Binding-site contacts:
Ligand atom CAC contacts residue PHE258 of chain 1.D at 4.0 Å (hydrophobic).
Ligand atom CAU contacts residue PHE223 of chain 1.D at 3.8 Å (hydrophobic).
Ligand atom CAB contacts residue ILE263 of chain 1.D at 3.7 Å (hydrophobic).
Ligand atom CAR contacts residue PHE223 of chain 1.D at 4.3 Å (hydrophobic).
Ligand atom CAC contacts residue LMT1 of chain 1.AB at 3.9 Å.
Ligand atom CAT contacts residue PHE223 of chain 1.D at 3.8 Å (hydrophobic).
Ligand atom CAO contacts residue ALA259 of chain 1.D at 4.4 Å (hydrophobic).
Ligand atom CBF contacts residue PHE223 of chain 1.D at 4.1 Å (hydrophobic).
Ligand atom CAB contacts residue VAL266 of chain 1.D at 4.2 Å (hydrophobic).
Ligand atom OAG contacts residue PHE223 of chain 1.D at 4.3 Å.
Ligand atom OAG contacts residue SER224 of chain 1.D at 3.9 Å.
Ligand atom CAS contacts residue PHE223 of chain 1.D at 3.7 Å (hydrophobic).

A protein and the small-molecule ligand that binds it are described below.
Small molecule (SMILES): CC(C)CCC[C@@H](C)[C@H]1CC[C@H]2[C@@H]3CC=C4C[C@@H](OC(=O)CCC(=O)O)CC[C@]4(C)[C@H]3CC[C@]12C

Sequence of chain 1.D:
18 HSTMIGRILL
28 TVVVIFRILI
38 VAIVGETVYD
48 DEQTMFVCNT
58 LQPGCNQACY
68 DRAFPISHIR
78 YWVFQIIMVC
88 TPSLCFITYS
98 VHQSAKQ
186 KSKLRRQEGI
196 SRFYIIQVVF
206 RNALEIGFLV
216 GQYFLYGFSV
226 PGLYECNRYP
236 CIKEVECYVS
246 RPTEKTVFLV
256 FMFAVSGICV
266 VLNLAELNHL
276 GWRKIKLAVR